Binding-site contacts:
Ligand atom C5 contacts residue ASN343 of chain 1.H at 3.3 Å.
Ligand atom C4 contacts residue ASN343 of chain 1.H at 3.8 Å.
Ligand atom N2 contacts residue GLY339 of chain 1.H at 4.5 Å.
Ligand atom C7 contacts residue ASN343 of chain 1.H at 3.6 Å.
Ligand atom C8 contacts residue VAL367 of chain 1.H at 4.1 Å (hydrophobic).
Ligand atom C6 contacts residue ASN343 of chain 1.H at 3.8 Å.
Ligand atom O7 contacts residue PHE342 of chain 1.H at 4.1 Å.
Ligand atom C7 contacts residue GLY339 of chain 1.H at 3.8 Å.
Ligand atom C2 contacts residue ASN343 of chain 1.H at 2.3 Å.
Ligand atom O4 contacts residue SER371 of chain 1.H at 4.3 Å.
Ligand atom C1 contacts residue ASN343 of chain 1.H at 1.4 Å.
Ligand atom O7 contacts residue GLY339 of chain 1.H at 3.1 Å.
Ligand atom O7 contacts residue PHE338 of chain 1.H at 4.3 Å.
Ligand atom O5 contacts residue ASN343 of chain 1.H at 2.2 Å (h-bond).
Ligand atom C3 contacts residue ASN343 of chain 1.H at 3.4 Å.
Ligand atom N2 contacts residue ASN343 of chain 1.H at 3.4 Å (h-bond).
Ligand atom O7 contacts residue ASN343 of chain 1.H at 3.1 Å (h-bond).
Ligand atom O3 contacts residue ASN343 of chain 1.H at 3.9 Å.

Sequence of chain 1.H:
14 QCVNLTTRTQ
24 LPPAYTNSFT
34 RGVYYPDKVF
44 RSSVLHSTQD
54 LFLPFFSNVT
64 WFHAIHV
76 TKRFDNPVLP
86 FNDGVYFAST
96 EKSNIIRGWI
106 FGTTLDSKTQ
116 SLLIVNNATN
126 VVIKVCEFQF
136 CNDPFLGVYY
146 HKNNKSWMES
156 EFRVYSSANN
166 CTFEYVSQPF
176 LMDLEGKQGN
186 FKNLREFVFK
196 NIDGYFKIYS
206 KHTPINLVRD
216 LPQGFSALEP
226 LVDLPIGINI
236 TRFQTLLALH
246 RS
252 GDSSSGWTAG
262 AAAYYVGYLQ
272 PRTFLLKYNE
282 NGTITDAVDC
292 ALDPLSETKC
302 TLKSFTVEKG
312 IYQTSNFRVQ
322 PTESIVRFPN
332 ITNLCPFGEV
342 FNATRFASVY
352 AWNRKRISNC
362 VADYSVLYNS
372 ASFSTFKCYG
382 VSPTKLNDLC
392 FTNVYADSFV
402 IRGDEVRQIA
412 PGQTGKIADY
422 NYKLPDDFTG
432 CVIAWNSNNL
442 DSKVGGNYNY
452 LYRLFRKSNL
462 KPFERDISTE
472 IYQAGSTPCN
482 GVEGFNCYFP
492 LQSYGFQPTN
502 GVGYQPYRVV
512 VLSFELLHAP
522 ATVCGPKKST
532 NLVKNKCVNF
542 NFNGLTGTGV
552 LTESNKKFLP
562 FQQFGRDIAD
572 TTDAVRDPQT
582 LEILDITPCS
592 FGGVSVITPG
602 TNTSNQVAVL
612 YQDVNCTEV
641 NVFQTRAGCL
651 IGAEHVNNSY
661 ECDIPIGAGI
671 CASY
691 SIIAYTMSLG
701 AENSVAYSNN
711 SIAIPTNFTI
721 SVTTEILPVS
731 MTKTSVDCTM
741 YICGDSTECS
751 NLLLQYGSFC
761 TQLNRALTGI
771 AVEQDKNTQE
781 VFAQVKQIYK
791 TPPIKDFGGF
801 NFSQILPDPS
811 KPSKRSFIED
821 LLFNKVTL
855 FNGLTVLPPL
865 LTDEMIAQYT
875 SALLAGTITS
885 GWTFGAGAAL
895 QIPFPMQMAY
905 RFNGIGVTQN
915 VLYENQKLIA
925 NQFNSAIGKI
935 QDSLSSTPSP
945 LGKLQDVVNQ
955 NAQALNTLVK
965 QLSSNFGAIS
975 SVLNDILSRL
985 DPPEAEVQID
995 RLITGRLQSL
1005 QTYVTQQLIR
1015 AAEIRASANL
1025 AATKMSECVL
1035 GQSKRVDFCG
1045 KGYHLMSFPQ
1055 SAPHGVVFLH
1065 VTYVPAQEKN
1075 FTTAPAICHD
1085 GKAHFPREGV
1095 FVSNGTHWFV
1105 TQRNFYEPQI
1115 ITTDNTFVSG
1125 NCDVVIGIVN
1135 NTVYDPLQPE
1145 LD

This protein binds this small molecule.
Small molecule (SMILES): CC(=O)NC1=C(O)C(O[C@@H]2O[C@H](CO)[C@@H](O[C@@H]3OC(CO)=C(O)C(O)=C3O)[C@H](O)[C@H]2NC(C)=O)=C(CO)OC1